This small molecule binds to this protein.
Small molecule (SMILES): OC[C@H]1O[C@@H](O)[C@@H](O)[C@@H](O)[C@@H]1O

Binding-site contacts:
Ligand atom O2 contacts residue TYR111 of chain 1.A at 2.7 Å (h-bond).
Ligand atom C4 contacts residue PHE239 of chain 1.A at 3.7 Å (hydrophobic).
Ligand atom C2 contacts residue TYR111 of chain 1.A at 3.7 Å (hydrophobic).
Ligand atom C5 contacts residue HIS383 of chain 1.A at 3.7 Å.
Ligand atom O5 contacts residue TYR111 of chain 1.A at 3.2 Å (h-bond).
Ligand atom C5 contacts residue TYR111 of chain 1.A at 3.7 Å (hydrophobic).
Ligand atom O3 contacts residue ARG238 of chain 1.A at 3.6 Å.
Ligand atom C5 contacts residue ARG55 of chain 1.A at 4.0 Å.
Ligand atom C5 contacts residue TRP316 of chain 1.A at 3.8 Å (hydrophobic).
Ligand atom O4 contacts residue TRP375 of chain 1.A at 3.7 Å.
Ligand atom C1 contacts residue GLU251 of chain 1.A at 3.7 Å.
Ligand atom C1 contacts residue TRP316 of chain 1.A at 3.9 Å (hydrophobic).
Ligand atom C6 contacts residue TYR111 of chain 1.A at 3.9 Å (hydrophobic).
Ligand atom O6 contacts residue ARG55 of chain 1.A at 2.7 Å (salt-bridge).
Ligand atom C3 contacts residue ASN172 of chain 1.A at 3.9 Å.
Ligand atom O1 contacts residue HIS176 of chain 1.A at 2.8 Å (h-bond).
Ligand atom O4 contacts residue ARG238 of chain 1.A at 2.6 Å (salt-bridge).
Ligand atom C4 contacts residue ARG238 of chain 1.A at 3.8 Å.
Ligand atom C1 contacts residue HIS176 of chain 1.A at 3.7 Å.
Ligand atom C3 contacts residue TRP316 of chain 1.A at 3.5 Å (hydrophobic).
Ligand atom C6 contacts residue ARG55 of chain 1.A at 3.5 Å.
Ligand atom O2 contacts residue ASN172 of chain 1.A at 2.7 Å (h-bond).
Ligand atom O4 contacts residue TRP316 of chain 1.A at 3.9 Å.
Ligand atom O1 contacts residue HIS383 of chain 1.A at 3.1 Å.
Ligand atom O3 contacts residue PHE239 of chain 1.A at 3.8 Å.
Ligand atom O3 contacts residue ASN172 of chain 1.A at 2.8 Å (h-bond).
Ligand atom C1 contacts residue HIS383 of chain 1.A at 3.6 Å.
Ligand atom O1 contacts residue GLU251 of chain 1.A at 2.7 Å (salt-bridge).
Ligand atom C2 contacts residue TRP316 of chain 1.A at 4.0 Å (hydrophobic).
Ligand atom C1 contacts residue TYR111 of chain 1.A at 3.9 Å (hydrophobic).
Ligand atom C2 contacts residue ASN172 of chain 1.A at 3.5 Å.
Ligand atom C4 contacts residue TYR111 of chain 1.A at 3.6 Å (hydrophobic).
Ligand atom O4 contacts residue PHE239 of chain 1.A at 3.7 Å.
Ligand atom O5 contacts residue ARG55 of chain 1.A at 3.4 Å (salt-bridge).
Ligand atom O5 contacts residue HIS383 of chain 1.A at 3.0 Å (h-bond).
Ligand atom O2 contacts residue HIS176 of chain 1.A at 3.1 Å (h-bond).
Ligand atom C6 contacts residue HIS383 of chain 1.A at 3.8 Å.
Ligand atom O6 contacts residue HIS383 of chain 1.A at 2.9 Å (h-bond).
Ligand atom C2 contacts residue HIS176 of chain 1.A at 3.9 Å.
Ligand atom O1 contacts residue MET175 of chain 1.A at 3.9 Å.

Sequence of chain 1.A:
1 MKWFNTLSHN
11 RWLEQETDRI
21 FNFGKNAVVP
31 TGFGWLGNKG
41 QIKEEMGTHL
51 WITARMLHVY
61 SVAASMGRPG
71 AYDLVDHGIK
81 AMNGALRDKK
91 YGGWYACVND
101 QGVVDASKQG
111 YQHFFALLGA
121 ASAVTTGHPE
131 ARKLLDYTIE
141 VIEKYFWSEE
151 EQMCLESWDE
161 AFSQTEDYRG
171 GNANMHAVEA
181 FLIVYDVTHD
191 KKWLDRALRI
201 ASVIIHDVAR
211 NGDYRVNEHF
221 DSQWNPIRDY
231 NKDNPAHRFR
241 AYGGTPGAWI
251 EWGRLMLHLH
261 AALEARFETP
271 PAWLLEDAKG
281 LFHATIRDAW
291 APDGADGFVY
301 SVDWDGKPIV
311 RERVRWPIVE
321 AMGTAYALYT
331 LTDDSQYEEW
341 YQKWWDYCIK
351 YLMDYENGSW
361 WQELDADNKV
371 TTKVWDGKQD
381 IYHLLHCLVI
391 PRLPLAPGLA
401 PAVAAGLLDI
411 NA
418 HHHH